Binding-site contacts:
Ligand atom C1 contacts residue ARG77 of chain 51.E at 3.4 Å.
Ligand atom C7 contacts residue TYR72 of chain 51.E at 3.9 Å (hydrophobic).
Ligand atom C6 contacts residue ASN93 of chain 51.E at 3.4 Å.
Ligand atom O3 contacts residue GLY78 of chain 51.E at 3.6 Å.
Ligand atom O1B contacts residue ASN80 of chain 51.E at 4.2 Å.
Ligand atom C3 contacts residue GLY78 of chain 51.E at 4.0 Å.
Ligand atom C5 contacts residue ASN93 of chain 51.E at 4.1 Å.
Ligand atom O10 contacts residue ASN293 of chain 51.E at 3.9 Å.
Ligand atom C1 contacts residue TYR72 of chain 51.E at 3.8 Å (hydrophobic).
Ligand atom O4 contacts residue HIS298 of chain 51.E at 3.0 Å (h-bond).
Ligand atom O1A contacts residue TYR72 of chain 51.E at 3.5 Å.
Ligand atom C6 contacts residue TYR72 of chain 51.E at 3.3 Å (hydrophobic).
Ligand atom O4 contacts residue VAL296 of chain 51.E at 4.0 Å.
Ligand atom C11 contacts residue ASP85 of chain 51.A at 3.8 Å.
Ligand atom O1A contacts residue SER89 of chain 51.E at 3.4 Å (h-bond).
Ligand atom O4 contacts residue THR291 of chain 51.E at 3.4 Å.
Ligand atom C1 contacts residue GLY78 of chain 51.E at 4.0 Å.
Ligand atom N5 contacts residue TYR72 of chain 51.E at 3.1 Å (h-bond).
Ligand atom O1B contacts residue TYR72 of chain 51.E at 3.8 Å.
Ligand atom O4 contacts residue GLY78 of chain 51.E at 3.0 Å.
Ligand atom O1A contacts residue GLY78 of chain 51.E at 3.3 Å (h-bond).
Ligand atom O1B contacts residue ARG77 of chain 51.E at 2.8 Å (salt-bridge).
Ligand atom C8 contacts residue TYR72 of chain 51.E at 4.1 Å (hydrophobic).
Ligand atom C4 contacts residue HIS298 of chain 51.E at 3.6 Å.
Ligand atom C5 contacts residue TYR72 of chain 51.E at 3.4 Å (hydrophobic).
Ligand atom O1B contacts residue SER89 of chain 51.E at 4.1 Å.
Ligand atom C2 contacts residue GLY78 of chain 51.E at 4.1 Å.
Ligand atom O6 contacts residue ASN93 of chain 51.E at 3.5 Å (h-bond).
Ligand atom O4 contacts residue ILE79 of chain 51.E at 3.5 Å (h-bond).
Ligand atom C1 contacts residue SER89 of chain 51.E at 4.2 Å.
Ligand atom C4 contacts residue TYR72 of chain 51.E at 3.4 Å (hydrophobic).
Ligand atom C8 contacts residue ARG77 of chain 51.E at 4.2 Å.
Ligand atom O1A contacts residue ARG77 of chain 51.E at 3.1 Å (salt-bridge).
Ligand atom C3 contacts residue GLY78 of chain 51.E at 4.0 Å.
Ligand atom O4 contacts residue TYR72 of chain 51.E at 4.2 Å.
Ligand atom C4 contacts residue GLY78 of chain 51.E at 3.3 Å.
Ligand atom O10 contacts residue THR291 of chain 51.E at 3.8 Å.
Ligand atom C3 contacts residue HIS298 of chain 51.E at 3.8 Å.
Ligand atom C3 contacts residue VAL296 of chain 51.E at 3.7 Å (hydrophobic).
Ligand atom O8 contacts residue TYR72 of chain 51.E at 3.5 Å (h-bond).

Sequence of chain 51.E:
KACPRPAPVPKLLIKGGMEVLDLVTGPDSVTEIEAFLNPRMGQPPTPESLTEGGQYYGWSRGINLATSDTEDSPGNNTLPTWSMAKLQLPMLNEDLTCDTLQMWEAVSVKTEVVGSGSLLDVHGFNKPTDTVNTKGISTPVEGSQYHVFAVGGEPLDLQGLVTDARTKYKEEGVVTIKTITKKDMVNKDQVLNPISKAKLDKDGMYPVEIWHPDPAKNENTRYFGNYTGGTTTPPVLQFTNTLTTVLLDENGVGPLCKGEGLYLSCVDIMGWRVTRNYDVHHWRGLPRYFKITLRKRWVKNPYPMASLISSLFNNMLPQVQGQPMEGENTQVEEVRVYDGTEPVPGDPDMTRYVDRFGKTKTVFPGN

The small molecule below binds the protein below.
Small molecule (SMILES): CC(=O)N[C@@H]1[C@@H](O[C@@H]2O[C@H](CO)[C@H](O)[C@H](O[C@]3(C(=O)O)C[C@H](O)[C@@H](NC(C)=O)[C@H]([C@H](O)[C@H](O)CO)O3)[C@H]2O)[C@H](O)[C@@H](CO[C@]2(C(=O)O)C[C@H](O)[C@@H](NC(C)=O)[C@H]([C@H](O)[C@H](O)CO)O2)O[C@H]1O

Sequence of chain 51.A:
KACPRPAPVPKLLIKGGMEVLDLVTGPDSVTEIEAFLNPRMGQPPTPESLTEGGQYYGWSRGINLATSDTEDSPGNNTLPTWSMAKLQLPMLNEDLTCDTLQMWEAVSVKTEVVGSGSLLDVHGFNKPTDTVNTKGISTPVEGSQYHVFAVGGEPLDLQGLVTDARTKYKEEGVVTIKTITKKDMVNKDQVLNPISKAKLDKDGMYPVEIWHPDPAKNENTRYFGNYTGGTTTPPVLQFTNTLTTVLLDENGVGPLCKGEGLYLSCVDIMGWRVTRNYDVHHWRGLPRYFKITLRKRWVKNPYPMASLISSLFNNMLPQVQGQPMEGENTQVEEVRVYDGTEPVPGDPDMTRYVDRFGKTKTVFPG